Sequence of chain 54.B:
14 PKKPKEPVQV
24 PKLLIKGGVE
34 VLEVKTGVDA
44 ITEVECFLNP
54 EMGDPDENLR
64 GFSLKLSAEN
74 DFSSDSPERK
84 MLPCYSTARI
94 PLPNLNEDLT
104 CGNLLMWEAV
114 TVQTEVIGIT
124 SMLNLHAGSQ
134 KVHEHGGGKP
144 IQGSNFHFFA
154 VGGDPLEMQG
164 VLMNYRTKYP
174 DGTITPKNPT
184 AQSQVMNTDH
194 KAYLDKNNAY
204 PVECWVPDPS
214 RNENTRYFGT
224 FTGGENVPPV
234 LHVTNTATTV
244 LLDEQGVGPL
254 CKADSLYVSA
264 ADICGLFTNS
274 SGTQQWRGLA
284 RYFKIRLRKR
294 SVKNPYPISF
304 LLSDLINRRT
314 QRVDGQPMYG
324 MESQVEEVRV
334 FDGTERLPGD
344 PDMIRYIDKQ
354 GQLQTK

The protein below binds the small molecule below.
Small molecule (SMILES): CC(=O)N[C@H]1[C@H]([C@H](O)[C@H](O)CO)O[C@@](O[C@H](CO)[C@@H](O)[C@@H]2O[C@@H](C(=O)O)C[C@H](O)[C@H]2NC(C)=O)(C(=O)O)C[C@@H]1O

Sequence of chain 54.C:
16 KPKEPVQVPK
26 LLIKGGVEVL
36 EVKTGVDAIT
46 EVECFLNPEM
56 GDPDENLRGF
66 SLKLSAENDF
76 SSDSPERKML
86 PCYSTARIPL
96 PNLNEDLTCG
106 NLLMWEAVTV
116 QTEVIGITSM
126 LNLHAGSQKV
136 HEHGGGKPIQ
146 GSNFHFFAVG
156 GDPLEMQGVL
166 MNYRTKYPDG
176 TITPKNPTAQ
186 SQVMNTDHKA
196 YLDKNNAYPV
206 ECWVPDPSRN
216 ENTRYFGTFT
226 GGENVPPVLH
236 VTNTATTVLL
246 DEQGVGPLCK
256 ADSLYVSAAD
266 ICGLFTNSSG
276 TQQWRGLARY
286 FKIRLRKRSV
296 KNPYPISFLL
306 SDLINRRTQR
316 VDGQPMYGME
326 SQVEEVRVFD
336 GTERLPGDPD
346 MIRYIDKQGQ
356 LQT

Sequence of chain 54.D:
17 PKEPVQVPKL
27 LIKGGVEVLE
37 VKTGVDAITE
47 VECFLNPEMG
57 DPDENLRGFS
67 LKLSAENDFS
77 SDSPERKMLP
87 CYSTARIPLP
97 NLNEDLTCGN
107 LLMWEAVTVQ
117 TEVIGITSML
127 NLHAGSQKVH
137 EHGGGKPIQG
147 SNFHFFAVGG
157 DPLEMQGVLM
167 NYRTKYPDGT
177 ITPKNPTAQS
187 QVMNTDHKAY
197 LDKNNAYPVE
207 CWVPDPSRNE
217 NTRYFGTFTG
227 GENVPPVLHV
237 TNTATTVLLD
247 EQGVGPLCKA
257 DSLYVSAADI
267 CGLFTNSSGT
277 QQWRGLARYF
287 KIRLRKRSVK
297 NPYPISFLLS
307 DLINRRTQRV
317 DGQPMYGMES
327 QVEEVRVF

Binding-site contacts:
Ligand atom N5 contacts residue GLN278 of chain 54.C at 3.7 Å.
Ligand atom O1B contacts residue SER274 of chain 54.C at 2.9 Å (h-bond).
Ligand atom C1 contacts residue LYS68 of chain 54.C at 3.6 Å.
Ligand atom N5 contacts residue ASN272 of chain 54.C at 3.2 Å (h-bond).
Ligand atom C6 contacts residue LYS68 of chain 54.C at 4.2 Å.
Ligand atom C1 contacts residue SER274 of chain 54.C at 4.1 Å.
Ligand atom O8 contacts residue LYS68 of chain 54.C at 3.4 Å.
Ligand atom C7 contacts residue GLN278 of chain 54.C at 3.8 Å.
Ligand atom O1A contacts residue ASN272 of chain 54.C at 3.6 Å (h-bond).
Ligand atom O8 contacts residue THR276 of chain 54.C at 3.6 Å.
Ligand atom O8 contacts residue GLN278 of chain 54.C at 3.4 Å (h-bond).
Ligand atom O8 contacts residue ASN272 of chain 54.C at 3.4 Å (h-bond).
Ligand atom C1 contacts residue ASN272 of chain 54.C at 4.1 Å.
Ligand atom O9 contacts residue GLN278 of chain 54.C at 3.9 Å.
Ligand atom C9 contacts residue LEU67 of chain 54.C at 4.1 Å (hydrophobic).
Ligand atom C8 contacts residue GLN278 of chain 54.C at 3.6 Å.
Ligand atom C10 contacts residue GLN278 of chain 54.C at 4.0 Å.
Ligand atom C1 contacts residue THR276 of chain 54.C at 3.2 Å.
Ligand atom C9 contacts residue LYS68 of chain 54.C at 3.8 Å.
Ligand atom C6 contacts residue ASN272 of chain 54.C at 3.7 Å.
Ligand atom C11 contacts residue GLN278 of chain 54.C at 3.5 Å.
Ligand atom C5 contacts residue ASN272 of chain 54.C at 4.1 Å.
Ligand atom C11 contacts residue PHE270 of chain 54.C at 3.8 Å (hydrophobic).
Ligand atom O1B contacts residue THR276 of chain 54.C at 3.5 Å (h-bond).
Ligand atom O10 contacts residue PHE75 of chain 54.D at 3.8 Å.
Ligand atom O1B contacts residue LYS68 of chain 54.C at 3.9 Å.
Ligand atom O1A contacts residue THR276 of chain 54.C at 2.3 Å (h-bond).
Ligand atom C11 contacts residue PHE75 of chain 54.D at 3.3 Å (hydrophobic).
Ligand atom C10 contacts residue ASN272 of chain 54.C at 3.9 Å.
Ligand atom O9 contacts residue LEU67 of chain 54.C at 3.4 Å.
Ligand atom C11 contacts residue ASN272 of chain 54.C at 3.6 Å.
Ligand atom C9 contacts residue GLN278 of chain 54.C at 3.1 Å.
Ligand atom O9 contacts residue LYS68 of chain 54.C at 2.9 Å (salt-bridge).
Ligand atom C11 contacts residue SER274 of chain 54.C at 4.1 Å.
Ligand atom O1A contacts residue LYS68 of chain 54.C at 2.8 Å.
Ligand atom C11 contacts residue HIS138 of chain 54.B at 3.1 Å.
Ligand atom C11 contacts residue PHE65 of chain 54.C at 3.4 Å (hydrophobic).
Ligand atom C11 contacts residue THR276 of chain 54.C at 3.3 Å.
Ligand atom O7 contacts residue LEU62 of chain 54.C at 4.0 Å.
Ligand atom C10 contacts residue PHE75 of chain 54.D at 4.1 Å (hydrophobic).